A protein and the small-molecule ligand that binds it are described below.
Small molecule (SMILES): CCC[C@@H](C(=O)NCCc1ccc(O)cc1)[N+]1=C([O-])[C@@H]2Cc3ccccc3CN2C(=O)[C@@H]1Cc1ccc(O)cc1

Sequence of chain 1.B:
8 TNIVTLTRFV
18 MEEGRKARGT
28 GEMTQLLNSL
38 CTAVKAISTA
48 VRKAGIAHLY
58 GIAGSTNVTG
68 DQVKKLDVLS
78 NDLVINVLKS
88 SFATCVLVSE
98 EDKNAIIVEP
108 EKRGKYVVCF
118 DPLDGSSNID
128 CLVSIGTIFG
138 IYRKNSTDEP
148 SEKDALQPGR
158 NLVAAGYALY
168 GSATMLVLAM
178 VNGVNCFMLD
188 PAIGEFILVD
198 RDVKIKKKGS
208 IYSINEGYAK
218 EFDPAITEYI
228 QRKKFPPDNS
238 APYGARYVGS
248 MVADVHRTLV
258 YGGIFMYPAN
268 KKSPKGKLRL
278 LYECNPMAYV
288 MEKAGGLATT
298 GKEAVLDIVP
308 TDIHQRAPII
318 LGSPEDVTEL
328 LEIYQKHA

Sequence of chain 1.A:
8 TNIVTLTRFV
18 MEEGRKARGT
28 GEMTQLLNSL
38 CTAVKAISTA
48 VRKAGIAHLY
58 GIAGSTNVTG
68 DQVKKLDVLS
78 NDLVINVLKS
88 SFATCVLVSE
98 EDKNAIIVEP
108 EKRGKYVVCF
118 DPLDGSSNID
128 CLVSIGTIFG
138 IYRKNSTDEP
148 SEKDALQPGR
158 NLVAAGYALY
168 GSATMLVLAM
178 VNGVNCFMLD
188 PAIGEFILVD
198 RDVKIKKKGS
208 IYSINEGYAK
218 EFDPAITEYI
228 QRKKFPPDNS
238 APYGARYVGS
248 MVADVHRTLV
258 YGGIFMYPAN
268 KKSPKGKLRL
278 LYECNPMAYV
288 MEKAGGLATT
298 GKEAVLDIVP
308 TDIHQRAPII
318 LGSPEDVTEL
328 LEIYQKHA

Sequence of chain 2.B:
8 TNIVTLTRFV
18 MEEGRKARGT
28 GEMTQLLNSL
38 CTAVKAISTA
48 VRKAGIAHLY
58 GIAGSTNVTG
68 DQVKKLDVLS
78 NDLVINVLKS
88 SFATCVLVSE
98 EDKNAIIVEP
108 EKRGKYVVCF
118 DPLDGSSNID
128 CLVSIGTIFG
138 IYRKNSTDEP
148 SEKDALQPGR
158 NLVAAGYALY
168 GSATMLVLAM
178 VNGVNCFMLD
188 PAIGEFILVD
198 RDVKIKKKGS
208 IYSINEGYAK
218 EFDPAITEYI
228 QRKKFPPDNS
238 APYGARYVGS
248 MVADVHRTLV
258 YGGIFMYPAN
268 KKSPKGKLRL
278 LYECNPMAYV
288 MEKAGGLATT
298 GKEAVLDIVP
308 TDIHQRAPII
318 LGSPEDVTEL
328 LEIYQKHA

Binding-site contacts:
Ligand atom C19 contacts residue GLY52 of chain 1.A at 3.8 Å.
Ligand atom C28 contacts residue LYS71 of chain 2.B at 3.8 Å.
Ligand atom C19 contacts residue ILE190 of chain 1.B at 3.5 Å (hydrophobic).
Ligand atom C1 contacts residue LEU76 of chain 2.B at 3.6 Å (hydrophobic).
Ligand atom O5 contacts residue ASP187 of chain 1.B at 2.7 Å (salt-bridge).
Ligand atom C29 contacts residue LYS50 of chain 2.B at 3.8 Å.
Ligand atom C11 contacts residue ALA51 of chain 2.B at 3.3 Å (hydrophobic).
Ligand atom O3 contacts residue ALA47 of chain 2.B at 3.2 Å.
Ligand atom N2 contacts residue ALA51 of chain 2.B at 3.2 Å (h-bond).
Ligand atom C23 contacts residue GLY52 of chain 1.A at 3.8 Å.
Ligand atom O4 contacts residue HIS55 of chain 1.A at 3.2 Å.
Ligand atom C12 contacts residue ALA51 of chain 2.B at 3.8 Å (hydrophobic).
Ligand atom C31 contacts residue LYS50 of chain 2.B at 3.5 Å.
Ligand atom C9 contacts residue ALA51 of chain 2.B at 3.4 Å (hydrophobic).
Ligand atom C2 contacts residue LEU76 of chain 2.B at 3.7 Å (hydrophobic).
Ligand atom C8 contacts residue ALA51 of chain 2.B at 3.4 Å (hydrophobic).
Ligand atom O5 contacts residue ILE190 of chain 1.B at 3.3 Å.
Ligand atom O2 contacts residue GLY52 of chain 2.B at 3.2 Å (h-bond).
Ligand atom C20 contacts residue THR46 of chain 2.B at 3.6 Å.
Ligand atom C30 contacts residue LYS50 of chain 2.B at 3.5 Å.
Ligand atom C18 contacts residue ASP187 of chain 1.B at 3.7 Å.
Ligand atom N1 contacts residue ALA51 of chain 2.B at 3.6 Å (h-bond).
Ligand atom C17 contacts residue HIS55 of chain 1.A at 3.8 Å.
Ligand atom C21 contacts residue ALA43 of chain 2.B at 3.6 Å (hydrophobic).
Ligand atom O2 contacts residue LEU56 of chain 2.B at 3.4 Å.
Ligand atom C28 contacts residue LEU73 of chain 2.B at 3.8 Å (hydrophobic).
Ligand atom O1 contacts residue LEU76 of chain 2.B at 3.4 Å.
Ligand atom C14 contacts residue HIS55 of chain 1.A at 3.3 Å.
Ligand atom O2 contacts residue ILE53 of chain 2.B at 3.4 Å.
Ligand atom O5 contacts residue GLY52 of chain 1.A at 3.3 Å.
Ligand atom C24 contacts residue ALA189 of chain 1.B at 3.6 Å (hydrophobic).
Ligand atom O5 contacts residue ALA189 of chain 1.B at 3.5 Å.
Ligand atom C20 contacts residue ILE190 of chain 1.B at 3.3 Å (hydrophobic).
Ligand atom O1 contacts residue LYS71 of chain 2.B at 3.0 Å.
Ligand atom C19 contacts residue ASP187 of chain 1.B at 3.7 Å.
Ligand atom C30 contacts residue LEU56 of chain 2.B at 3.7 Å (hydrophobic).
Ligand atom C32 contacts residue LYS50 of chain 2.B at 3.6 Å.
Ligand atom C6 contacts residue LYS71 of chain 2.B at 3.7 Å.
Ligand atom C22 contacts residue ALA51 of chain 2.B at 3.3 Å (hydrophobic).
Ligand atom C10 contacts residue ALA51 of chain 2.B at 3.7 Å (hydrophobic).